Sequence of chain 2.M:
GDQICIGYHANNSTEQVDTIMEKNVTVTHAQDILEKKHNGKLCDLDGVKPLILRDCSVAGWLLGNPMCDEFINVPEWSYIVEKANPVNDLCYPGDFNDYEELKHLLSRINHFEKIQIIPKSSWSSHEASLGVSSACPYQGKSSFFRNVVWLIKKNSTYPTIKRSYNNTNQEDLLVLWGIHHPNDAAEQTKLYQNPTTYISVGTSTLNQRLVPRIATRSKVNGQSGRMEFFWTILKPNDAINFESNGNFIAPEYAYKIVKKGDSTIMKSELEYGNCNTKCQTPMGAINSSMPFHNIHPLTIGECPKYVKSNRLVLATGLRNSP

Binding-site contacts:
Ligand atom C4 contacts residue ASN27 of chain 2.M at 4.3 Å.
Ligand atom C6 contacts residue GLN19 of chain 2.M at 3.8 Å.
Ligand atom C1 contacts residue GLN19 of chain 2.M at 3.9 Å.
Ligand atom O5 contacts residue ASN27 of chain 2.M at 2.4 Å (h-bond).
Ligand atom O6 contacts residue GLN19 of chain 2.M at 4.4 Å.
Ligand atom N2 contacts residue ASN27 of chain 2.M at 3.6 Å.
Ligand atom C3 contacts residue ASN27 of chain 2.M at 3.7 Å.
Ligand atom C1 contacts residue ASN27 of chain 2.M at 1.5 Å.
Ligand atom C5 contacts residue ASN27 of chain 2.M at 3.7 Å.
Ligand atom O5 contacts residue GLN19 of chain 2.M at 3.1 Å (h-bond).
Ligand atom C6 contacts residue ARG314 of chain 2.M at 3.8 Å.
Ligand atom O3 contacts residue ASN27 of chain 2.M at 3.9 Å.
Ligand atom C5 contacts residue GLN19 of chain 2.M at 4.0 Å.
Ligand atom C2 contacts residue ASN27 of chain 2.M at 2.7 Å.

A protein and the small-molecule ligand that binds it are described below.
Small molecule (SMILES): CC(=O)N[C@H]1[C@H](O[C@H]2[C@H](O)[C@@H](NC(C)=O)CO[C@@H]2CO)O[C@H](CO)[C@@H](O)[C@@H]1O